Binding-site contacts:
Ligand atom C4 contacts residue ASN341 of chain 1.C at 4.2 Å.
Ligand atom C3 contacts residue ASN341 of chain 1.C at 3.8 Å.
Ligand atom C7 contacts residue ASN341 of chain 1.C at 3.3 Å.
Ligand atom O7 contacts residue ASN341 of chain 1.C at 3.5 Å (h-bond).
Ligand atom C2 contacts residue ASN341 of chain 1.C at 2.5 Å.
Ligand atom O7 contacts residue ASP337 of chain 1.C at 3.7 Å.
Ligand atom N2 contacts residue ASN341 of chain 1.C at 2.9 Å (h-bond).
Ligand atom C5 contacts residue ASN341 of chain 1.C at 3.7 Å.
Ligand atom C8 contacts residue ASN341 of chain 1.C at 4.4 Å.
Ligand atom O5 contacts residue ASN341 of chain 1.C at 2.4 Å (h-bond).
Ligand atom C8 contacts residue PHE369 of chain 1.C at 4.1 Å (hydrophobic).
Ligand atom C1 contacts residue ASN341 of chain 1.C at 1.4 Å.

Sequence of chain 1.C:
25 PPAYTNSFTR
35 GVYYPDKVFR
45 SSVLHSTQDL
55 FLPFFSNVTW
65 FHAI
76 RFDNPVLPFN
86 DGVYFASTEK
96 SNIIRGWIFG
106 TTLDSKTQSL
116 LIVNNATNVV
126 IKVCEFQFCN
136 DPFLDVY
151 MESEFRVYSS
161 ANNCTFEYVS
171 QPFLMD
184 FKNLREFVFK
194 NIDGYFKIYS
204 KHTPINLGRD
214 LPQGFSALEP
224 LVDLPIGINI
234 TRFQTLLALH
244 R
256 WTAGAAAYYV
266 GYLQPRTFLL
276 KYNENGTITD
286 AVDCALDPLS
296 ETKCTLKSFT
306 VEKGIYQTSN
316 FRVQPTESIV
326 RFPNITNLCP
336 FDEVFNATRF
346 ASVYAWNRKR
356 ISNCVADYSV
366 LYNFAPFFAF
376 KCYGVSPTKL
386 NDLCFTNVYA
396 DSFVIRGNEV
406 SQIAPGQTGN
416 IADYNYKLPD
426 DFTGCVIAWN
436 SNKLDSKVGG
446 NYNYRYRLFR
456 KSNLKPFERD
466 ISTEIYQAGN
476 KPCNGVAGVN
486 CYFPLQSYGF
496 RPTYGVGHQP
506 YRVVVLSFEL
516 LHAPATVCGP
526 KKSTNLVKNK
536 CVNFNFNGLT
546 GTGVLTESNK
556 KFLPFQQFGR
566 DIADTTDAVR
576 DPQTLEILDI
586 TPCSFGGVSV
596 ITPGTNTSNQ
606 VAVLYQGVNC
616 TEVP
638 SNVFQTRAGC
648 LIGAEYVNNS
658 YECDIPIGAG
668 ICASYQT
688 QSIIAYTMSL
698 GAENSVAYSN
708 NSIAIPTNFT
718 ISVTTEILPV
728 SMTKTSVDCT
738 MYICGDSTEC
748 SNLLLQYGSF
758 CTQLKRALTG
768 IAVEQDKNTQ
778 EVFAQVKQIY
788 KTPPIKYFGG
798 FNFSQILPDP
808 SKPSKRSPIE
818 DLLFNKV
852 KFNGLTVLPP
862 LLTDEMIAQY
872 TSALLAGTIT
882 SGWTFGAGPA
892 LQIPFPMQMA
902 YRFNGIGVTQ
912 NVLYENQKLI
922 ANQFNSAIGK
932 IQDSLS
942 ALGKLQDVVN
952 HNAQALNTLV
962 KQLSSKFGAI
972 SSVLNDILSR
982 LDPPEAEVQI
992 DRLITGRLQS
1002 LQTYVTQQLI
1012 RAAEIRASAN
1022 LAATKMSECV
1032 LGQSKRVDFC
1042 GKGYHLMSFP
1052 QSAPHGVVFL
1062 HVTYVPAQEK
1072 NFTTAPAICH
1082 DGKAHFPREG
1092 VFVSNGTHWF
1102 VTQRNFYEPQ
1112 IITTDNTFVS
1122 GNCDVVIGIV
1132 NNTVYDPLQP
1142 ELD

This small molecule binds to this protein.
Small molecule (SMILES): CC(=O)N[C@H]1[C@H](O[C@H]2[C@H](O)[C@@H](NC(C)=O)CO[C@@H]2CO)O[C@H](CO)[C@@H](O)[C@@H]1O